Binding-site contacts:
Ligand atom CB contacts residue LEU207 of chain 1.B at 3.2 Å (hydrophobic).
Ligand atom N contacts residue GLN508 of chain 1.B at 2.9 Å (h-bond).
Ligand atom CB contacts residue PHE532 of chain 1.B at 4.2 Å (hydrophobic).
Ligand atom CE3 contacts residue PHE532 of chain 1.B at 3.8 Å (hydrophobic).
Ligand atom CZ3 contacts residue PHE532 of chain 1.B at 4.2 Å (hydrophobic).
Ligand atom CG contacts residue PHE532 of chain 1.B at 3.6 Å (hydrophobic).
Ligand atom CZ3 contacts residue THR381 of chain 1.B at 4.1 Å.
Ligand atom CG contacts residue LEU207 of chain 1.B at 4.0 Å (hydrophobic).
Ligand atom CE2 contacts residue PHE532 of chain 1.B at 3.9 Å (hydrophobic).
Ligand atom CZ3 contacts residue LEU204 of chain 1.B at 3.8 Å (hydrophobic).
Ligand atom N contacts residue MET224 of chain 1.B at 3.9 Å.
Ligand atom CA contacts residue GLN508 of chain 1.B at 3.4 Å.
Ligand atom N contacts residue LEU207 of chain 1.B at 2.8 Å (h-bond).
Ligand atom CE2 contacts residue MET224 of chain 1.B at 3.5 Å (hydrophobic).
Ligand atom CG contacts residue MET224 of chain 1.B at 4.0 Å (hydrophobic).
Ligand atom CD1 contacts residue PHE532 of chain 1.B at 3.9 Å (hydrophobic).
Ligand atom C contacts residue SER531 of chain 1.B at 4.2 Å.
Ligand atom NE1 contacts residue MET224 of chain 1.B at 3.0 Å (h-bond).
Ligand atom NE1 contacts residue PHE532 of chain 1.B at 4.0 Å.
Ligand atom O contacts residue GLN508 of chain 1.B at 2.7 Å (h-bond).
Ligand atom OXT contacts residue LYS595 of chain 1.B at 3.9 Å.
Ligand atom CD2 contacts residue PHE532 of chain 1.B at 3.6 Å (hydrophobic).
Ligand atom CZ3 contacts residue GLU208 of chain 1.B at 3.6 Å.
Ligand atom CD1 contacts residue MET224 of chain 1.B at 3.8 Å (hydrophobic).
Ligand atom CD1 contacts residue LEU223 of chain 1.B at 3.8 Å (hydrophobic).
Ligand atom CA contacts residue LEU207 of chain 1.B at 3.2 Å (hydrophobic).
Ligand atom CH2 contacts residue LEU191 of chain 1.B at 3.9 Å (hydrophobic).
Ligand atom CE3 contacts residue LEU204 of chain 1.B at 3.6 Å (hydrophobic).
Ligand atom N contacts residue LEU223 of chain 1.B at 3.4 Å (h-bond).
Ligand atom CH2 contacts residue PHE380 of chain 1.B at 4.1 Å (hydrophobic).
Ligand atom CD2 contacts residue MET224 of chain 1.B at 3.9 Å (hydrophobic).
Ligand atom C contacts residue GLN508 of chain 1.B at 3.5 Å.
Ligand atom O contacts residue LEU223 of chain 1.B at 3.2 Å (h-bond).
Ligand atom CZ2 contacts residue MET224 of chain 1.B at 3.6 Å (hydrophobic).
Ligand atom CZ2 contacts residue LEU191 of chain 1.B at 4.2 Å (hydrophobic).
Ligand atom CH2 contacts residue THR381 of chain 1.B at 4.1 Å.
Ligand atom CH2 contacts residue MET224 of chain 1.B at 4.0 Å (hydrophobic).
Ligand atom CE3 contacts residue GLU208 of chain 1.B at 3.8 Å.
Ligand atom OXT contacts residue SER531 of chain 1.B at 3.0 Å (h-bond).
Ligand atom C contacts residue LEU223 of chain 1.B at 4.1 Å (hydrophobic).

Sequence of chain 1.B:
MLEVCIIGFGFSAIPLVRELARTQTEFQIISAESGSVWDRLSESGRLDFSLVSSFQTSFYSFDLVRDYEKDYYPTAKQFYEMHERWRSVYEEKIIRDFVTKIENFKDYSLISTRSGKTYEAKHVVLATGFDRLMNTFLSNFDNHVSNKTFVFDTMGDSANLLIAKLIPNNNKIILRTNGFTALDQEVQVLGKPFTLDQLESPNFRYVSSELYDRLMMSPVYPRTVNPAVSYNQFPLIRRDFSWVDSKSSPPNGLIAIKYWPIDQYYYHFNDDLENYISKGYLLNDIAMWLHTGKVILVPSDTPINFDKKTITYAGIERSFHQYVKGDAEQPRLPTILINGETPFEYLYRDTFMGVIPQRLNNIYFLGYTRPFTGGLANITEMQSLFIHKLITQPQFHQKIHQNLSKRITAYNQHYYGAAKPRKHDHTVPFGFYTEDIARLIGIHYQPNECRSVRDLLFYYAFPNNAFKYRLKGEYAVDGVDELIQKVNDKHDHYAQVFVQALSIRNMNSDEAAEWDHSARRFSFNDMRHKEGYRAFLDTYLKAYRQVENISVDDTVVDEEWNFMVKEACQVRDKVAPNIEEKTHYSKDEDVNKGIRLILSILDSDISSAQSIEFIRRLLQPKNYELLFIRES

The small molecule below binds the protein below.
Small molecule (SMILES): N[C@@H](Cc1c[nH]c2ccccc12)C(=O)O